This protein binds this small molecule.
Small molecule (SMILES): CCN[C@H]1C[C@H](C)S(=O)(=O)c2sc(S(N)(=O)=O)cc21

Binding-site contacts:
Ligand atom C18 contacts residue THR199 of chain 1.A at 3.2 Å.
Ligand atom C19 contacts residue TRP5 of chain 1.A at 3.1 Å (hydrophobic).
Ligand atom S10 contacts residue HIS94 of chain 1.A at 3.3 Å.
Ligand atom O16 contacts residue VAL121 of chain 1.A at 2.9 Å.
Ligand atom O12 contacts residue TRP208 of chain 1.A at 3.2 Å.
Ligand atom S1 contacts residue HIS94 of chain 1.A at 3.3 Å.
Ligand atom O12 contacts residue VAL121 of chain 1.A at 3.1 Å.
Ligand atom O17 contacts residue LEU140 of chain 1.A at 3.1 Å.
Ligand atom O16 contacts residue PHE130 of chain 1.A at 2.9 Å.
Ligand atom C3 contacts residue THR199 of chain 1.A at 3.4 Å.
Ligand atom S10 contacts residue ZN1 of chain 1.B at 3.0 Å.
Ligand atom C4 contacts residue LEU197 of chain 1.A at 3.1 Å (hydrophobic).
Ligand atom N13 contacts residue HIS94 of chain 1.A at 3.3 Å (h-bond).
Ligand atom DN31 contacts residue THR199 of chain 1.A at 3.0 Å.
Ligand atom DN4 contacts residue THR199 of chain 1.A at 2.6 Å.
Ligand atom O17 contacts residue PHE130 of chain 1.A at 2.1 Å.
Ligand atom S1 contacts residue LEU197 of chain 1.A at 2.8 Å.
Ligand atom O17 contacts residue LEU197 of chain 1.A at 3.3 Å.
Ligand atom O12 contacts residue HIS119 of chain 1.A at 2.9 Å.
Ligand atom S8 contacts residue PHE130 of chain 1.A at 2.9 Å.
Ligand atom S1 contacts residue VAL121 of chain 1.A at 3.1 Å.
Ligand atom O12 contacts residue ZN1 of chain 1.B at 3.1 Å.
Ligand atom N14 contacts residue THR199 of chain 1.A at 3.1 Å (h-bond).
Ligand atom O11 contacts residue THR198 of chain 1.A at 2.9 Å (h-bond).
Ligand atom O11 contacts residue TRP208 of chain 1.A at 2.6 Å.
Ligand atom C3 contacts residue LEU197 of chain 1.A at 3.2 Å (hydrophobic).
Ligand atom N13 contacts residue ZN1 of chain 1.B at 2.0 Å.
Ligand atom N13 contacts residue THR198 of chain 1.A at 2.8 Å (h-bond).
Ligand atom O12 contacts residue VAL142 of chain 1.A at 2.9 Å.
Ligand atom O12 contacts residue HIS94 of chain 1.A at 2.6 Å.
Ligand atom C9 contacts residue LEU197 of chain 1.A at 2.9 Å (hydrophobic).
Ligand atom C6 contacts residue LEU197 of chain 1.A at 3.3 Å (hydrophobic).
Ligand atom O11 contacts residue LEU197 of chain 1.A at 2.3 Å.
Ligand atom C2 contacts residue HIS94 of chain 1.A at 3.2 Å.
Ligand atom N13 contacts residue HIS96 of chain 1.A at 3.3 Å (h-bond).
Ligand atom C2 contacts residue LEU197 of chain 1.A at 3.0 Å (hydrophobic).
Ligand atom C5 contacts residue THR199 of chain 1.A at 3.2 Å.
Ligand atom O16 contacts residue GLN92 of chain 1.A at 2.2 Å.
Ligand atom DN31 contacts residue THR198 of chain 1.A at 1.8 Å.
Ligand atom DN31 contacts residue ZN1 of chain 1.B at 2.6 Å.

Sequence of chain 1.A:
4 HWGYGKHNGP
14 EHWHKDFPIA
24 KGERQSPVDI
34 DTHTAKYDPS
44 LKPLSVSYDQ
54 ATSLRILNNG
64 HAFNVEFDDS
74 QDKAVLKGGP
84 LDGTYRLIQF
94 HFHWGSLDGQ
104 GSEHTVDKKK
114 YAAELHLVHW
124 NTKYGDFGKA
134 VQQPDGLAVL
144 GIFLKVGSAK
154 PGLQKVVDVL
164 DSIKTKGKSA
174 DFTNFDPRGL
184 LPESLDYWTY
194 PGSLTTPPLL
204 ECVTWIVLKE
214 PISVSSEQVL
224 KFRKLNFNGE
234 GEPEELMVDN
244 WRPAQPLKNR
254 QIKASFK